The protein below binds the small molecule below.
Small molecule (SMILES): CC(=O)N[C@@H]1[C@@H](O)[C@H](O)[C@@H](CO)O[C@H]1O

Sequence of chain 1.C:
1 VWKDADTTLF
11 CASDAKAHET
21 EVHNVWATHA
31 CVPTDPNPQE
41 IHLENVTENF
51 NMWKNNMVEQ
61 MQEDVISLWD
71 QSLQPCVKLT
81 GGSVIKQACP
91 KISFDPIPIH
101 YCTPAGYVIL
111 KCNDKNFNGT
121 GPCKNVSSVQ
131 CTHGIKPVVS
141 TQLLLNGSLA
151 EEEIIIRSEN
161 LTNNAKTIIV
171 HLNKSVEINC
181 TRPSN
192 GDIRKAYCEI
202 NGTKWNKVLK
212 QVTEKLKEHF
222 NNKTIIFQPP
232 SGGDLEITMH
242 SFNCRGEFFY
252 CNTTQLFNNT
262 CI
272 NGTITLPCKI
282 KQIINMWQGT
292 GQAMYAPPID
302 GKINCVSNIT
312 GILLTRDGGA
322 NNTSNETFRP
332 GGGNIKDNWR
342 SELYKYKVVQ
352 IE

Binding-site contacts:
Ligand atom C4 contacts residue ASN202 of chain 1.C at 4.2 Å.
Ligand atom O6 contacts residue THR204 of chain 1.C at 3.4 Å.
Ligand atom C5 contacts residue ASN202 of chain 1.C at 3.6 Å.
Ligand atom C2 contacts residue LYS205 of chain 1.C at 4.3 Å.
Ligand atom O5 contacts residue LYS205 of chain 1.C at 3.0 Å.
Ligand atom C1 contacts residue ASN202 of chain 1.C at 1.4 Å.
Ligand atom O7 contacts residue ASN202 of chain 1.C at 4.4 Å.
Ligand atom O5 contacts residue THR204 of chain 1.C at 4.2 Å.
Ligand atom C5 contacts residue THR204 of chain 1.C at 4.2 Å.
Ligand atom C1 contacts residue LYS205 of chain 1.C at 3.8 Å.
Ligand atom C7 contacts residue ASN202 of chain 1.C at 3.9 Å.
Ligand atom C5 contacts residue LYS205 of chain 1.C at 3.6 Å.
Ligand atom O5 contacts residue ASN202 of chain 1.C at 2.3 Å (h-bond).
Ligand atom C6 contacts residue THR204 of chain 1.C at 4.3 Å.
Ligand atom C4 contacts residue LYS205 of chain 1.C at 4.1 Å.
Ligand atom C6 contacts residue LYS205 of chain 1.C at 3.2 Å.
Ligand atom C1 contacts residue THR204 of chain 1.C at 4.2 Å.
Ligand atom C3 contacts residue ASN202 of chain 1.C at 3.8 Å.
Ligand atom O6 contacts residue LYS205 of chain 1.C at 3.8 Å.
Ligand atom C2 contacts residue ASN202 of chain 1.C at 2.5 Å.
Ligand atom N2 contacts residue ASN202 of chain 1.C at 2.9 Å (h-bond).